Sequence of chain 1.E:
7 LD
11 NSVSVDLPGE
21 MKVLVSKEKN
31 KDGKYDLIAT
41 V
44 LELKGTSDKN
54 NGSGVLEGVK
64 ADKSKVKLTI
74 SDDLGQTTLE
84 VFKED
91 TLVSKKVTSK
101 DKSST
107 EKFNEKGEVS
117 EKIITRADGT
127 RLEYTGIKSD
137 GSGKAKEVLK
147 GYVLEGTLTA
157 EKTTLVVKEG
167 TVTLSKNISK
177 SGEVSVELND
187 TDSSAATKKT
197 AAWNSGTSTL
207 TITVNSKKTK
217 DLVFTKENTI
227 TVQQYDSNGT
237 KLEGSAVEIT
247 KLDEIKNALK

Binding-site contacts:
Ligand atom O7 contacts residue ASN54 of chain 1.A at 3.5 Å (h-bond).
Ligand atom N2 contacts residue ASN54 of chain 1.A at 2.9 Å (h-bond).
Ligand atom O5 contacts residue ASN54 of chain 1.A at 2.4 Å (h-bond).
Ligand atom C4 contacts residue ASN54 of chain 1.A at 4.2 Å.
Ligand atom C2 contacts residue ASN54 of chain 1.A at 2.5 Å.
Ligand atom C8 contacts residue TYR52 of chain 1.A at 3.8 Å (hydrophobic).
Ligand atom C7 contacts residue TYR52 of chain 1.A at 4.3 Å (hydrophobic).
Ligand atom C7 contacts residue ASN54 of chain 1.A at 3.4 Å.
Ligand atom C1 contacts residue ASN54 of chain 1.A at 1.4 Å.
Ligand atom C3 contacts residue ASN54 of chain 1.A at 3.8 Å.
Ligand atom C8 contacts residue THR31 of chain 1.A at 3.9 Å.
Ligand atom C8 contacts residue LEU238 of chain 1.E at 4.2 Å (hydrophobic).
Ligand atom O7 contacts residue TYR52 of chain 1.A at 4.3 Å.
Ligand atom C5 contacts residue ASN54 of chain 1.A at 3.7 Å.

A small-molecule ligand and the protein it binds are described below.
Small molecule (SMILES): CC(=O)N[C@@H]1[C@@H](O)[C@H](O)[C@@H](CO)O[C@H]1O

Sequence of chain 1.A:
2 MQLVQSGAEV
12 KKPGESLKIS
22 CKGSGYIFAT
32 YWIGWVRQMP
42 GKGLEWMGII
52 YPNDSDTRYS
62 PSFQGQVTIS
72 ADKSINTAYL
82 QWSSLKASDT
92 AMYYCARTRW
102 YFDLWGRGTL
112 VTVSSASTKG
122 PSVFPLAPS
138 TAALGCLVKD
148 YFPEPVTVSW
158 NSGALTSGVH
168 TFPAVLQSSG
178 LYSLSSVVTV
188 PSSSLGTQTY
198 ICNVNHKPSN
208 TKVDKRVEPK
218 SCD